Binding-site contacts:
Ligand atom C6 contacts residue PHE1 of chain 1.B at 3.6 Å (hydrophobic).
Ligand atom C9 contacts residue TYR48 of chain 1.B at 3.7 Å (hydrophobic).
Ligand atom C5 contacts residue ASP54 of chain 1.B at 4.1 Å.
Ligand atom C10 contacts residue TYR48 of chain 1.B at 3.9 Å (hydrophobic).
Ligand atom C2 contacts residue ILE13 of chain 1.B at 3.8 Å (hydrophobic).
Ligand atom O4 contacts residue ASP54 of chain 1.B at 2.6 Å (salt-bridge).
Ligand atom C2 contacts residue PHE1 of chain 1.B at 3.7 Å (hydrophobic).
Ligand atom C12 contacts residue TYR137 of chain 1.B at 3.9 Å (hydrophobic).
Ligand atom C6 contacts residue ASP47 of chain 1.B at 3.6 Å.
Ligand atom O6 contacts residue ASP47 of chain 1.B at 3.0 Å (salt-bridge).
Ligand atom C5 contacts residue ILE52 of chain 1.B at 4.0 Å (hydrophobic).
Ligand atom C3 contacts residue ASN135 of chain 1.B at 3.9 Å.
Ligand atom C11 contacts residue TYR48 of chain 1.B at 3.6 Å (hydrophobic).
Ligand atom O5 contacts residue PHE1 of chain 1.B at 2.9 Å (h-bond).
Ligand atom O3 contacts residue ASN135 of chain 1.B at 3.6 Å.
Ligand atom C4 contacts residue GLN133 of chain 1.B at 3.7 Å.
Ligand atom O6 contacts residue ASP54 of chain 1.B at 2.6 Å (salt-bridge).
Ligand atom O4 contacts residue GLN133 of chain 1.B at 3.5 Å (h-bond).
Ligand atom O6 contacts residue PHE1 of chain 1.B at 2.6 Å (h-bond).
Ligand atom C13 contacts residue TYR48 of chain 1.B at 4.0 Å (hydrophobic).
Ligand atom O3 contacts residue ASP140 of chain 1.B at 2.8 Å (salt-bridge).
Ligand atom O2 contacts residue ILE13 of chain 1.B at 3.5 Å.
Ligand atom C4 contacts residue ASP54 of chain 1.B at 3.4 Å.
Ligand atom O2 contacts residue PHE1 of chain 1.B at 2.8 Å (h-bond).
Ligand atom C6 contacts residue ASP54 of chain 1.B at 3.3 Å.
Ligand atom O4 contacts residue ILE52 of chain 1.B at 3.6 Å.
Ligand atom O5 contacts residue ASP47 of chain 1.B at 3.9 Å.
Ligand atom O6 contacts residue ASN46 of chain 1.B at 3.2 Å (h-bond).
Ligand atom C1 contacts residue PHE1 of chain 1.B at 3.6 Å (hydrophobic).
Ligand atom C2 contacts residue ASP140 of chain 1.B at 3.9 Å.
Ligand atom C6 contacts residue TYR48 of chain 1.B at 3.9 Å (hydrophobic).
Ligand atom O3 contacts residue GLN133 of chain 1.B at 3.0 Å (h-bond).
Ligand atom C5 contacts residue PHE1 of chain 1.B at 3.5 Å (hydrophobic).
Ligand atom C4 contacts residue PHE1 of chain 1.B at 3.7 Å (hydrophobic).
Ligand atom O4 contacts residue ASN135 of chain 1.B at 3.0 Å (h-bond).
Ligand atom O3 contacts residue PHE142 of chain 1.B at 3.7 Å.
Ligand atom C4 contacts residue ASN135 of chain 1.B at 4.0 Å.
Ligand atom C3 contacts residue ASP140 of chain 1.B at 3.2 Å.
Ligand atom C3 contacts residue GLN133 of chain 1.B at 3.9 Å.
Ligand atom C6 contacts residue ASN46 of chain 1.B at 3.2 Å.

The small molecule below binds the protein below.
Small molecule (SMILES): CCCCCCCO[C@H]1O[C@H](CO)[C@@H](O)[C@H](O)[C@@H]1O

Sequence of chain 1.B:
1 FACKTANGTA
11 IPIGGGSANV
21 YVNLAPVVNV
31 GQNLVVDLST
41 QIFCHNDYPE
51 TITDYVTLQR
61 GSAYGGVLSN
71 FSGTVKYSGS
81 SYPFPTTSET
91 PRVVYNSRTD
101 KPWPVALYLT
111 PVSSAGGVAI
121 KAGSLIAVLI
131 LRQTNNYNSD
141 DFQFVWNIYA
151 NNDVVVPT